The protein below binds the small molecule below.
Small molecule (SMILES): C=CC1=C(C)/C(=C/c2[nH]c(/C=C3\N=C(/C=C4\NC(=O)C(C)=C4C=C)C(C)=C3CCC(=O)O)c(CCC(=O)O)c2C)NC1=O

Binding-site contacts:
Ligand atom O2A contacts residue TYR163 of chain 1.G at 3.6 Å (h-bond).
Ligand atom C1C contacts residue ASP194 of chain 1.G at 3.5 Å.
Ligand atom CGA contacts residue HIS277 of chain 1.G at 3.7 Å.
Ligand atom C1D contacts residue ASP194 of chain 1.G at 3.6 Å.
Ligand atom OC contacts residue ASP194 of chain 1.G at 3.7 Å.
Ligand atom CGA contacts residue SER275 of chain 1.G at 3.2 Å.
Ligand atom O2D contacts residue ILE211 of chain 1.G at 3.3 Å.
Ligand atom CHB contacts residue ASP194 of chain 1.G at 3.5 Å.
Ligand atom CBB contacts residue TYR185 of chain 1.G at 3.5 Å (hydrophobic).
Ligand atom O1D contacts residue ARG209 of chain 1.G at 2.8 Å (salt-bridge).
Ligand atom O1A contacts residue HIS247 of chain 1.G at 3.1 Å.
Ligand atom CBA contacts residue SER275 of chain 1.G at 3.5 Å.
Ligand atom CGD contacts residue ARG209 of chain 1.G at 3.5 Å.
Ligand atom OB contacts residue GLN188 of chain 1.G at 3.7 Å.
Ligand atom CAA contacts residue TYR203 of chain 1.G at 3.1 Å (hydrophobic).
Ligand atom OC contacts residue TYR250 of chain 1.G at 3.1 Å.
Ligand atom C4C contacts residue ASP194 of chain 1.G at 3.4 Å.
Ligand atom NC contacts residue ASP194 of chain 1.G at 3.0 Å (salt-bridge).
Ligand atom NA contacts residue ILE195 of chain 1.G at 3.6 Å.
Ligand atom OB contacts residue TYR190 of chain 1.G at 3.6 Å.
Ligand atom C4B contacts residue TYR250 of chain 1.G at 3.3 Å (hydrophobic).
Ligand atom CMD contacts residue SER244 of chain 1.G at 3.7 Å.
Ligand atom C1B contacts residue ASP194 of chain 1.G at 3.7 Å.
Ligand atom NB contacts residue ASP194 of chain 1.G at 3.0 Å (salt-bridge).
Ligand atom C3C contacts residue CYS12 of chain 1.G at 3.1 Å (hydrophobic).
Ligand atom NB contacts residue TYR190 of chain 1.G at 3.4 Å.
Ligand atom C1D contacts residue PRO196 of chain 1.G at 3.7 Å (hydrophobic).
Ligand atom ND contacts residue ASP194 of chain 1.G at 3.0 Å (salt-bridge).
Ligand atom CMA contacts residue TYR163 of chain 1.G at 3.2 Å (hydrophobic).
Ligand atom CBD contacts residue HIS247 of chain 1.G at 3.0 Å.
Ligand atom CBC contacts residue CYS12 of chain 1.G at 1.7 Å (hydrophobic).
Ligand atom O2D contacts residue ARG209 of chain 1.G at 3.6 Å (salt-bridge).
Ligand atom O2A contacts residue HIS277 of chain 1.G at 2.8 Å (h-bond).
Ligand atom O2A contacts residue SER275 of chain 1.G at 2.2 Å (h-bond).
Ligand atom C4B contacts residue TYR190 of chain 1.G at 3.6 Å (hydrophobic).
Ligand atom NB contacts residue TYR250 of chain 1.G at 3.4 Å (h-bond).
Ligand atom NA contacts residue ASP194 of chain 1.G at 3.2 Å (salt-bridge).
Ligand atom OB contacts residue TYR250 of chain 1.G at 3.6 Å.
Ligand atom CAC contacts residue CYS12 of chain 1.G at 1.9 Å (hydrophobic).
Ligand atom C1A contacts residue ILE195 of chain 1.G at 3.6 Å (hydrophobic).

Sequence of chain 1.G:
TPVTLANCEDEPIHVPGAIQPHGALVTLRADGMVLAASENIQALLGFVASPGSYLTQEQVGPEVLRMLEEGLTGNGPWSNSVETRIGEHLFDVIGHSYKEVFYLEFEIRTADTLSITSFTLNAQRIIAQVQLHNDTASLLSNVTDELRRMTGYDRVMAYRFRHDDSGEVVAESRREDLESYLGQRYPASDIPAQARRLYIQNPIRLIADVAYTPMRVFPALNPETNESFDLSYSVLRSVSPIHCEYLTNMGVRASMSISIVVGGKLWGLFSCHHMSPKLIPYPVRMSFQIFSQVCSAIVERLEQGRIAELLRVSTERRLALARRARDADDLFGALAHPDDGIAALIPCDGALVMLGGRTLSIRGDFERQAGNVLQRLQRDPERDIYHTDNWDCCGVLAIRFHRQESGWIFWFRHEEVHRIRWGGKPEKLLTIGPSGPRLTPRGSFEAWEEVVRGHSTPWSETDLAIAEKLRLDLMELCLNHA